Sequence of chain 1.A:
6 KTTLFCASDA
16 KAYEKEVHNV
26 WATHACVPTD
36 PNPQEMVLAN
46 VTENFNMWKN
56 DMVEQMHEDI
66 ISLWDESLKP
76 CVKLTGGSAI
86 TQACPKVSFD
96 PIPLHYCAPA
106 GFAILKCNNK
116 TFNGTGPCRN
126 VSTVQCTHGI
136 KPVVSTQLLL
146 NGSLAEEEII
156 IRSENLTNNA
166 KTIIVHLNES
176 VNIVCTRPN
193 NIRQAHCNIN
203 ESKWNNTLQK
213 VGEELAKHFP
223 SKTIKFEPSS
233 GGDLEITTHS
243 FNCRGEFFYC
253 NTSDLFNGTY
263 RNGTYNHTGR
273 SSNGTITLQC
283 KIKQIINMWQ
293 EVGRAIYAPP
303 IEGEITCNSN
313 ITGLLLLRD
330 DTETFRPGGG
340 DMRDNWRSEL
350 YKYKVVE

A protein and the small-molecule ligand that binds it are described below.
Small molecule (SMILES): CC(=O)N[C@@H]1[C@@H](O)[C@H](O)[C@@H](CO)O[C@H]1O

Binding-site contacts:
Ligand atom C5 contacts residue ASN259 of chain 1.A at 3.7 Å.
Ligand atom C1 contacts residue GLY271 of chain 1.A at 3.8 Å.
Ligand atom O5 contacts residue THR270 of chain 1.A at 3.8 Å.
Ligand atom C1 contacts residue SER255 of chain 1.A at 4.0 Å.
Ligand atom C3 contacts residue ASN259 of chain 1.A at 3.8 Å.
Ligand atom C5 contacts residue THR270 of chain 1.A at 4.2 Å.
Ligand atom C8 contacts residue GLU229 of chain 1.A at 3.7 Å.
Ligand atom O6 contacts residue ASP256 of chain 1.A at 2.7 Å (salt-bridge).
Ligand atom O5 contacts residue GLY271 of chain 1.A at 3.6 Å.
Ligand atom C6 contacts residue ASP256 of chain 1.A at 3.9 Å.
Ligand atom O6 contacts residue ARG272 of chain 1.A at 3.2 Å (salt-bridge).
Ligand atom C7 contacts residue ASN259 of chain 1.A at 3.7 Å.
Ligand atom C2 contacts residue SER255 of chain 1.A at 4.3 Å.
Ligand atom C8 contacts residue PRO230 of chain 1.A at 3.7 Å (hydrophobic).
Ligand atom C6 contacts residue ARG272 of chain 1.A at 4.3 Å.
Ligand atom C1 contacts residue ASN259 of chain 1.A at 1.4 Å.
Ligand atom C8 contacts residue ASN259 of chain 1.A at 3.9 Å.
Ligand atom C2 contacts residue ASN259 of chain 1.A at 2.5 Å.
Ligand atom O6 contacts residue GLY271 of chain 1.A at 4.2 Å.
Ligand atom C5 contacts residue ASP256 of chain 1.A at 4.4 Å.
Ligand atom O7 contacts residue PRO230 of chain 1.A at 3.6 Å.
Ligand atom O5 contacts residue ASN259 of chain 1.A at 2.4 Å (h-bond).
Ligand atom O5 contacts residue ARG272 of chain 1.A at 4.2 Å.
Ligand atom C1 contacts residue THR270 of chain 1.A at 3.8 Å.
Ligand atom O5 contacts residue SER255 of chain 1.A at 4.4 Å.
Ligand atom O5 contacts residue ASP256 of chain 1.A at 3.5 Å (salt-bridge).
Ligand atom C1 contacts residue ASP256 of chain 1.A at 4.5 Å.
Ligand atom N2 contacts residue ASN259 of chain 1.A at 2.8 Å (h-bond).
Ligand atom C7 contacts residue PRO230 of chain 1.A at 3.9 Å (hydrophobic).
Ligand atom C4 contacts residue ASN259 of chain 1.A at 4.2 Å.
Ligand atom O7 contacts residue ASN259 of chain 1.A at 4.5 Å.